The small molecule below binds the protein below.
Small molecule (SMILES): CC(=O)N[C@@H]1[C@@H](O)[C@H](O)[C@@H](CO)O[C@H]1O

Sequence of chain 1.C:
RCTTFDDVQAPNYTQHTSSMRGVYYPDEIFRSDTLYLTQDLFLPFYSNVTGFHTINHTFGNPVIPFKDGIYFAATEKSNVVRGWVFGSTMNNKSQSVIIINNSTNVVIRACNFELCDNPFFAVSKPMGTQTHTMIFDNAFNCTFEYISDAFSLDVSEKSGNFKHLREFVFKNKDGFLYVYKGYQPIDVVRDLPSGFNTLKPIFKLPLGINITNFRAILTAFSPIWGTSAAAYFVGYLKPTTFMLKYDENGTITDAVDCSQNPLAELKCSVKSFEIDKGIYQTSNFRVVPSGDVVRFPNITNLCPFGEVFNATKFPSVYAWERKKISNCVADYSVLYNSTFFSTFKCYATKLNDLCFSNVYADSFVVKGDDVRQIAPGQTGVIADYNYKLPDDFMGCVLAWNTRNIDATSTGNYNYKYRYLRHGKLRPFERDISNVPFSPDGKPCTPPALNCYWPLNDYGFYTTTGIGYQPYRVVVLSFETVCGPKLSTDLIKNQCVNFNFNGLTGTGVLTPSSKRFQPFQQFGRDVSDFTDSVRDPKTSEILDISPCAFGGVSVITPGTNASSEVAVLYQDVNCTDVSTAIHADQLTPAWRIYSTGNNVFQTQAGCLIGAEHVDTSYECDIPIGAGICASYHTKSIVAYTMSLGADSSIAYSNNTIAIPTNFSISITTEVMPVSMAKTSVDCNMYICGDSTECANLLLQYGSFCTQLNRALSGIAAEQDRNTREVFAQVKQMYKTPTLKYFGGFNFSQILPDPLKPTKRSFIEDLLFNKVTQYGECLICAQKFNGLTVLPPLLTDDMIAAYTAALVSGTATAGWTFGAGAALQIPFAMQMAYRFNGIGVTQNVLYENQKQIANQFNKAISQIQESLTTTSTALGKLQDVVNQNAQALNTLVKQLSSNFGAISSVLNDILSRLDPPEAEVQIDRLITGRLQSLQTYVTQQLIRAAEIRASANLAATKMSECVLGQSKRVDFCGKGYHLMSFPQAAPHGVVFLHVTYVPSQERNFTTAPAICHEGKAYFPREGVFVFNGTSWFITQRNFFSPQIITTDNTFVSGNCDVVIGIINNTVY

Binding-site contacts:
Ligand atom C3 contacts residue ASN52 of chain 1.C at 3.8 Å.
Ligand atom C4 contacts residue ASN52 of chain 1.C at 4.2 Å.
Ligand atom N2 contacts residue ASN52 of chain 1.C at 3.0 Å (h-bond).
Ligand atom O6 contacts residue ARG607 of chain 1.C at 3.2 Å (salt-bridge).
Ligand atom C5 contacts residue ASN52 of chain 1.C at 3.6 Å.
Ligand atom C7 contacts residue GLN19 of chain 1.C at 3.6 Å.
Ligand atom C2 contacts residue ASN52 of chain 1.C at 2.5 Å.
Ligand atom O7 contacts residue ASN52 of chain 1.C at 4.5 Å.
Ligand atom O5 contacts residue TYR50 of chain 1.C at 4.4 Å.
Ligand atom O6 contacts residue THR21 of chain 1.C at 3.4 Å.
Ligand atom O7 contacts residue GLN19 of chain 1.C at 3.4 Å.
Ligand atom O6 contacts residue ASN52 of chain 1.C at 4.4 Å.
Ligand atom C7 contacts residue ASN52 of chain 1.C at 4.0 Å.
Ligand atom N2 contacts residue GLN19 of chain 1.C at 4.3 Å.
Ligand atom C1 contacts residue ASN52 of chain 1.C at 1.4 Å.
Ligand atom C6 contacts residue THR21 of chain 1.C at 4.2 Å.
Ligand atom O6 contacts residue TYR50 of chain 1.C at 2.9 Å (h-bond).
Ligand atom C6 contacts residue TYR50 of chain 1.C at 4.2 Å (hydrophobic).
Ligand atom O5 contacts residue ASN52 of chain 1.C at 2.3 Å (h-bond).
Ligand atom C8 contacts residue GLN19 of chain 1.C at 3.7 Å.
Ligand atom C6 contacts residue ARG607 of chain 1.C at 4.0 Å.